The protein below binds the small molecule below.
Small molecule (SMILES): Nc1nccc(Nc2cc(-c3cc4ccccc4o3)c3[nH]ncc3c2)n1

Sequence of chain 1.L:
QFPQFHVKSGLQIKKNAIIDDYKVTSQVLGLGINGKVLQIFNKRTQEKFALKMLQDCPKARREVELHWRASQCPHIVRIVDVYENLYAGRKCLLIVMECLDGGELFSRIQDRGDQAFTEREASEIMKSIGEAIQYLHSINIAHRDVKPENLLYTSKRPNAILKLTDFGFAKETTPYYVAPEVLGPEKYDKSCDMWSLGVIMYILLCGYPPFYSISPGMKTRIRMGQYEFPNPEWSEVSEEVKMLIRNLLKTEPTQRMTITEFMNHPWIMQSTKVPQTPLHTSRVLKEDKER

Binding-site contacts:
Ligand atom N24 contacts residue VAL38 of chain 1.L at 3.7 Å.
Ligand atom C3 contacts residue GLY104 of chain 1.L at 3.8 Å.
Ligand atom N20 contacts residue ASP167 of chain 1.L at 3.6 Å.
Ligand atom C7 contacts residue LEU153 of chain 1.L at 3.9 Å (hydrophobic).
Ligand atom N23 contacts residue GLU99 of chain 1.L at 3.5 Å (salt-bridge).
Ligand atom C7 contacts residue LEU30 of chain 1.L at 3.4 Å (hydrophobic).
Ligand atom C11 contacts residue LEU30 of chain 1.L at 3.6 Å (hydrophobic).
Ligand atom C6 contacts residue LYS53 of chain 1.L at 3.5 Å.
Ligand atom N23 contacts residue LEU101 of chain 1.L at 3.0 Å (h-bond).
Ligand atom C17 contacts residue LEU30 of chain 1.L at 3.8 Å (hydrophobic).
Ligand atom C4 contacts residue ASP102 of chain 1.L at 3.7 Å.
Ligand atom C14 contacts residue VAL38 of chain 1.L at 3.9 Å (hydrophobic).
Ligand atom C10 contacts residue ALA51 of chain 1.L at 3.8 Å (hydrophobic).
Ligand atom N24 contacts residue MET98 of chain 1.L at 3.9 Å.
Ligand atom C12 contacts residue LEU101 of chain 1.L at 3.4 Å (hydrophobic).
Ligand atom C4 contacts residue LEU101 of chain 1.L at 3.4 Å (hydrophobic).
Ligand atom N21 contacts residue LEU101 of chain 1.L at 3.0 Å (h-bond).
Ligand atom N20 contacts residue HIS68 of chain 1.L at 3.7 Å.
Ligand atom C19 contacts residue ASP167 of chain 1.L at 3.8 Å.
Ligand atom C6 contacts residue ASP167 of chain 1.L at 3.5 Å.
Ligand atom N24 contacts residue THR166 of chain 1.L at 3.0 Å (h-bond).
Ligand atom C8 contacts residue VAL38 of chain 1.L at 3.9 Å (hydrophobic).
Ligand atom N20 contacts residue THR166 of chain 1.L at 3.1 Å (h-bond).
Ligand atom O26 contacts residue LEU30 of chain 1.L at 3.5 Å.
Ligand atom C18 contacts residue LEU153 of chain 1.L at 3.7 Å (hydrophobic).
Ligand atom C13 contacts residue VAL38 of chain 1.L at 3.4 Å (hydrophobic).
Ligand atom C19 contacts residue THR166 of chain 1.L at 3.2 Å.
Ligand atom C1 contacts residue GLY104 of chain 1.L at 3.6 Å.
Ligand atom O26 contacts residue LEU101 of chain 1.L at 2.9 Å (h-bond).
Ligand atom C13 contacts residue THR166 of chain 1.L at 3.9 Å.
Ligand atom C9 contacts residue GLY31 of chain 1.L at 3.8 Å.
Ligand atom N22 contacts residue LYS53 of chain 1.L at 2.9 Å (salt-bridge).
Ligand atom N22 contacts residue ASP167 of chain 1.L at 3.5 Å.
Ligand atom C15 contacts residue LEU153 of chain 1.L at 3.9 Å (hydrophobic).
Ligand atom C19 contacts residue MET98 of chain 1.L at 3.8 Å (hydrophobic).
Ligand atom C16 contacts residue LEU153 of chain 1.L at 3.8 Å (hydrophobic).
Ligand atom C10 contacts residue GLU99 of chain 1.L at 3.8 Å.
Ligand atom N20 contacts residue MET98 of chain 1.L at 3.3 Å (h-bond).
Ligand atom N25 contacts residue VAL38 of chain 1.L at 3.6 Å.
Ligand atom C5 contacts residue VAL38 of chain 1.L at 3.8 Å (hydrophobic).